This small molecule binds to this protein.
Small molecule (SMILES): CC(=O)N[C@H]1[C@H](O[C@H]2[C@@H]3OCC(=O)N[C@H]3CO[C@@H]2CO)O[C@H](CO)[C@@H](O)[C@@H]1O

Sequence of chain 1.I:
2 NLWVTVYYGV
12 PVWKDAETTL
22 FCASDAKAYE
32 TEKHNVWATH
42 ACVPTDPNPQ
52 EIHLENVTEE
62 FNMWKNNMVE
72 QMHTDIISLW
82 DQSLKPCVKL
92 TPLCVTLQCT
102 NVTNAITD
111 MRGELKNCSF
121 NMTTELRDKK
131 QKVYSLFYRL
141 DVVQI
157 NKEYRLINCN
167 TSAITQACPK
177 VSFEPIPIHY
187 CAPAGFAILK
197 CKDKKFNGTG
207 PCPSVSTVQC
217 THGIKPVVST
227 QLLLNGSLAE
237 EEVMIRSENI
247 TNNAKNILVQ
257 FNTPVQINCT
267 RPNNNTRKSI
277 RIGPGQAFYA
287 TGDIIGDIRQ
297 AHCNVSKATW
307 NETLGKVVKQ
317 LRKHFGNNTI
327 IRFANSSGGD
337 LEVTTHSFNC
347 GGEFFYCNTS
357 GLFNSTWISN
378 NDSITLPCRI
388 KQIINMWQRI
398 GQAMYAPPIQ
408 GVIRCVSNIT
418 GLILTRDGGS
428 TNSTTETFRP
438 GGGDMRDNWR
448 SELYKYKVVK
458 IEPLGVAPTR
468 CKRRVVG

Binding-site contacts:
Ligand atom O6 contacts residue MET111 of chain 1.I at 3.7 Å.
Ligand atom C5 contacts residue ASN102 of chain 1.I at 3.6 Å.
Ligand atom O7 contacts residue LYS158 of chain 1.I at 3.8 Å.
Ligand atom C8 contacts residue TYR160 of chain 1.I at 3.4 Å (hydrophobic).
Ligand atom C7 contacts residue CYS100 of chain 1.I at 4.5 Å (hydrophobic).
Ligand atom C1 contacts residue LYS116 of chain 1.I at 4.1 Å.
Ligand atom O5 contacts residue ASN102 of chain 1.I at 2.4 Å (h-bond).
Ligand atom C1 contacts residue ASN102 of chain 1.I at 1.4 Å.
Ligand atom C8 contacts residue ASN157 of chain 1.I at 4.0 Å.
Ligand atom C8 contacts residue GLN144 of chain 1.I at 3.6 Å.
Ligand atom C7 contacts residue ASN157 of chain 1.I at 4.1 Å.
Ligand atom N2 contacts residue TYR160 of chain 1.I at 4.1 Å.
Ligand atom O7 contacts residue THR101 of chain 1.I at 4.3 Å.
Ligand atom C1 contacts residue MET111 of chain 1.I at 4.3 Å (hydrophobic).
Ligand atom N2 contacts residue ASN102 of chain 1.I at 2.9 Å (h-bond).
Ligand atom C7 contacts residue ASN102 of chain 1.I at 4.1 Å.
Ligand atom O5 contacts residue MET111 of chain 1.I at 3.5 Å.
Ligand atom C3 contacts residue ASN102 of chain 1.I at 3.7 Å.
Ligand atom C6 contacts residue MET111 of chain 1.I at 4.2 Å (hydrophobic).
Ligand atom O7 contacts residue TYR160 of chain 1.I at 3.0 Å (h-bond).
Ligand atom C7 contacts residue TYR160 of chain 1.I at 3.3 Å (hydrophobic).
Ligand atom C2 contacts residue ASN102 of chain 1.I at 2.5 Å.
Ligand atom C4 contacts residue ASN102 of chain 1.I at 4.2 Å.
Ligand atom O7 contacts residue ASN157 of chain 1.I at 3.4 Å (h-bond).
Ligand atom N2 contacts residue THR101 of chain 1.I at 4.2 Å.
Ligand atom O7 contacts residue CYS100 of chain 1.I at 3.4 Å (h-bond).